Sequence of chain 1.A:
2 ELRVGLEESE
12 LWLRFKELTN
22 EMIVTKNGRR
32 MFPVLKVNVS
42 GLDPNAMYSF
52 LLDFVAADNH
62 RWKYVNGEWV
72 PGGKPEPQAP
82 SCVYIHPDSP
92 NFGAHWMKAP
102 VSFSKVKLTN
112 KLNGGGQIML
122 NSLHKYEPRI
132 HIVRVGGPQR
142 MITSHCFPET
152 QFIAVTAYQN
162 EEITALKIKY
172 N

This protein binds this small molecule.
Small molecule (SMILES): CN(C(=O)[C@H]1CC1(C)C)c1cccnc1

Binding-site contacts:
Ligand atom C2 contacts residue SER50 of chain 1.A at 4.4 Å.
Ligand atom C11 contacts residue ILE86 of chain 1.A at 3.8 Å (hydrophobic).
Ligand atom C3 contacts residue SER50 of chain 1.A at 3.9 Å.
Ligand atom C3 contacts residue VAL136 of chain 1.A at 3.7 Å (hydrophobic).
Ligand atom C contacts residue ILE86 of chain 1.A at 3.8 Å (hydrophobic).
Ligand atom C6 contacts residue LEU52 of chain 1.A at 3.8 Å (hydrophobic).
Ligand atom C1 contacts residue SER50 of chain 1.A at 3.8 Å.
Ligand atom O contacts residue PRO91 of chain 1.A at 4.4 Å.
Ligand atom O contacts residue SER90 of chain 1.A at 4.0 Å.
Ligand atom C6 contacts residue SER50 of chain 1.A at 4.2 Å.
Ligand atom C3 contacts residue ARG141 of chain 1.A at 4.3 Å.
Ligand atom O contacts residue ILE86 of chain 1.A at 4.1 Å.
Ligand atom C7 contacts residue ILE86 of chain 1.A at 4.2 Å (hydrophobic).
Ligand atom O contacts residue SER50 of chain 1.A at 2.7 Å (h-bond).
Ligand atom N contacts residue ILE86 of chain 1.A at 4.1 Å.
Ligand atom C contacts residue SER90 of chain 1.A at 4.3 Å.